The small molecule below binds the protein below.
Small molecule (SMILES): CC(=O)N[C@@H]1[C@@H](O)[C@H](O)[C@@H](CO)O[C@H]1O

Binding-site contacts:
Ligand atom O6 contacts residue ASP796 of chain 1.C at 4.5 Å.
Ligand atom C1 contacts residue ASP796 of chain 1.C at 4.0 Å.
Ligand atom C3 contacts residue ASN709 of chain 1.B at 3.8 Å.
Ligand atom O5 contacts residue ASP796 of chain 1.C at 3.7 Å.
Ligand atom C1 contacts residue ASN709 of chain 1.B at 1.4 Å.
Ligand atom C8 contacts residue ILE1130 of chain 1.B at 3.8 Å (hydrophobic).
Ligand atom C2 contacts residue ASN709 of chain 1.B at 2.4 Å.
Ligand atom C8 contacts residue ASN709 of chain 1.B at 4.4 Å.
Ligand atom C4 contacts residue ASN709 of chain 1.B at 4.2 Å.
Ligand atom N2 contacts residue ASN709 of chain 1.B at 2.9 Å (h-bond).
Ligand atom O7 contacts residue ASN709 of chain 1.B at 3.2 Å (h-bond).
Ligand atom C8 contacts residue GLY1131 of chain 1.B at 3.7 Å.
Ligand atom C7 contacts residue ASN709 of chain 1.B at 3.2 Å.
Ligand atom O5 contacts residue ASN709 of chain 1.B at 2.4 Å (h-bond).
Ligand atom C5 contacts residue ASN709 of chain 1.B at 3.7 Å.

Sequence of chain 1.B:
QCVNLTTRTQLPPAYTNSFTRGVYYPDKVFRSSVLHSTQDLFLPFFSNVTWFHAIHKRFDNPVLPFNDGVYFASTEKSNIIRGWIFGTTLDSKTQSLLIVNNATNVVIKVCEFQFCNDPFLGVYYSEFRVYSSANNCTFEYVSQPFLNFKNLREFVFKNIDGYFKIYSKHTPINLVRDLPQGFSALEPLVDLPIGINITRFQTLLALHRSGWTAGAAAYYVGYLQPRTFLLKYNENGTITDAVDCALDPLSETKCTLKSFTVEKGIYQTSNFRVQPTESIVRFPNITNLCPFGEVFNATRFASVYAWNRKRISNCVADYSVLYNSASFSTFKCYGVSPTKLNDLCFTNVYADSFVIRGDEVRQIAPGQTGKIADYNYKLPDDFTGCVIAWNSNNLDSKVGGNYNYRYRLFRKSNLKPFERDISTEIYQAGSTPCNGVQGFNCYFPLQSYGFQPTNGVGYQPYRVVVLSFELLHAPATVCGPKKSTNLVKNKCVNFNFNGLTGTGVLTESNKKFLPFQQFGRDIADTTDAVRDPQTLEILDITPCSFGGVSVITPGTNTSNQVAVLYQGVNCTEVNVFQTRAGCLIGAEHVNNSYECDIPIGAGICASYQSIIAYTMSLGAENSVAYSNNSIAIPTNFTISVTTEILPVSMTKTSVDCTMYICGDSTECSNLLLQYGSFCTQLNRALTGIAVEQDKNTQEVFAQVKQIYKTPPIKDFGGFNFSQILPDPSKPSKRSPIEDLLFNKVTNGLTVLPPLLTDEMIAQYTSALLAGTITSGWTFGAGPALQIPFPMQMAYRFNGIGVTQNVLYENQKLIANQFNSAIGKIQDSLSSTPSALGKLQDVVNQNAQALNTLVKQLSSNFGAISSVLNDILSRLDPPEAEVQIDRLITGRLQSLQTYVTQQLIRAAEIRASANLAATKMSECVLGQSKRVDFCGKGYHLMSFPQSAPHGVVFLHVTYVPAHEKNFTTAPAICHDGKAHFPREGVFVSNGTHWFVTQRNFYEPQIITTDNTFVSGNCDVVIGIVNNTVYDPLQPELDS

Sequence of chain 1.C:
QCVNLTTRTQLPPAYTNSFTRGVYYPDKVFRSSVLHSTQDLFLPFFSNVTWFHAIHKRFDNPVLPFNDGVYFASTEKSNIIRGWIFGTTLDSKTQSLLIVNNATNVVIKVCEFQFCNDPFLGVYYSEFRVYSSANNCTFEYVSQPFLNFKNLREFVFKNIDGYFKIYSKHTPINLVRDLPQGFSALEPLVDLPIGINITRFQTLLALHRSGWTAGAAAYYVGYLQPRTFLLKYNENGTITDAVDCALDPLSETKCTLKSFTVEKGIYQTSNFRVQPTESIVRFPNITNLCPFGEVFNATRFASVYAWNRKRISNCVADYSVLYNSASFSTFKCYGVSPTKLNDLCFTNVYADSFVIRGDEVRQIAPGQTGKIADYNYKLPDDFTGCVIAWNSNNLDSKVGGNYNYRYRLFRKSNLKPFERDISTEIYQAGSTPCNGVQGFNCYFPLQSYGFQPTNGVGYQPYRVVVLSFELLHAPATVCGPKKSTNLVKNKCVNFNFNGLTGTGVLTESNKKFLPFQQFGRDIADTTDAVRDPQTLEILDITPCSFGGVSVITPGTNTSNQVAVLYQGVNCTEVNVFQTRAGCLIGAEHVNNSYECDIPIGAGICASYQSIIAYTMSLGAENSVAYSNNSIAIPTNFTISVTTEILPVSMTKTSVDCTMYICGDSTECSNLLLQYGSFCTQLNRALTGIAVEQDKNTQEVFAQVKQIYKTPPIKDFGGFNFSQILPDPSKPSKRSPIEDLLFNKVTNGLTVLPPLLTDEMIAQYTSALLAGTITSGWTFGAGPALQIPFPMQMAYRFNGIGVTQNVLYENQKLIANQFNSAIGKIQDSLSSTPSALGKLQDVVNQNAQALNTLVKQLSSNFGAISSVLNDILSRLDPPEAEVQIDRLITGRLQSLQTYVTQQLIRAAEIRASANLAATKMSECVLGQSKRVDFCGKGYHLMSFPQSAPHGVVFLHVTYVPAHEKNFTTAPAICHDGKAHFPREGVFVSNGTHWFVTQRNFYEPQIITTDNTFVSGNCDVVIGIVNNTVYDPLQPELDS